The protein below binds the small molecule below.
Small molecule (SMILES): CC(=O)N[C@H]1[C@H](O[C@H]2[C@H](O)[C@@H](NC(C)=O)CO[C@@H]2CO)O[C@H](CO)[C@@H](O[C@@H]2O[C@H](CO)[C@@H](O)[C@H](O)[C@@H]2O)[C@@H]1O

Sequence of chain 1.L:
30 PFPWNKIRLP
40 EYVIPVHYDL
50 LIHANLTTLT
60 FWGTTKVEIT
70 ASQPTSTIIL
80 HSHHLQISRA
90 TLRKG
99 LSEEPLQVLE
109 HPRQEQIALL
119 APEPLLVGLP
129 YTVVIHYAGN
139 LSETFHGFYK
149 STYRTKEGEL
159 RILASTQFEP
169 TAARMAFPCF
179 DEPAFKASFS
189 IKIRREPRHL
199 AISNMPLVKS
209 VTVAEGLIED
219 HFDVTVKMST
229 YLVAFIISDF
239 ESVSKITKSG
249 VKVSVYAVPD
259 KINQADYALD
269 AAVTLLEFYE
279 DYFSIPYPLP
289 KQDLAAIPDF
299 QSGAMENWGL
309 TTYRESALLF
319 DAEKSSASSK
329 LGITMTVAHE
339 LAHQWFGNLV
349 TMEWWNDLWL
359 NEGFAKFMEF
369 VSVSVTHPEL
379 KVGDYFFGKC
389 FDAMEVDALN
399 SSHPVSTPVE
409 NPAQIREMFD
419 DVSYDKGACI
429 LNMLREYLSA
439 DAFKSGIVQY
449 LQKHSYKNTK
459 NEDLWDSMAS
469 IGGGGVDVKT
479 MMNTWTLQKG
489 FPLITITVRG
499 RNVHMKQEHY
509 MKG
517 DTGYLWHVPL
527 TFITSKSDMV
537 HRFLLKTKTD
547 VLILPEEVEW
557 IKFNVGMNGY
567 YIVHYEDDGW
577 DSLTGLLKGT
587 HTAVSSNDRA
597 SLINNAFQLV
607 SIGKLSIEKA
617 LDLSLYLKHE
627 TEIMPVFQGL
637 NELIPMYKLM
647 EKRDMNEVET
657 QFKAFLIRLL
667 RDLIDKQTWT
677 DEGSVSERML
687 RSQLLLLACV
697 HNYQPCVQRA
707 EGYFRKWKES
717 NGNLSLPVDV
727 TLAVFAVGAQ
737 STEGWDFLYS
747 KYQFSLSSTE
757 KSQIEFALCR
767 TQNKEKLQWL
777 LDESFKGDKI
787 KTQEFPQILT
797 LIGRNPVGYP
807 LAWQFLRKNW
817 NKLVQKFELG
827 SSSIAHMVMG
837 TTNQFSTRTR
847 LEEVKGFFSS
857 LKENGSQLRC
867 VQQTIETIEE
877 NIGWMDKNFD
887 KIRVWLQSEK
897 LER

Binding-site contacts:
Ligand atom C5 contacts residue THR56 of chain 1.L at 4.1 Å.
Ligand atom C4 contacts residue ASN54 of chain 1.L at 4.3 Å.
Ligand atom O5 contacts residue THR57 of chain 1.L at 4.1 Å.
Ligand atom C2 contacts residue ASN54 of chain 1.L at 2.5 Å.
Ligand atom O5 contacts residue ASN54 of chain 1.L at 2.5 Å (h-bond).
Ligand atom C7 contacts residue LEU215 of chain 1.L at 4.3 Å (hydrophobic).
Ligand atom C7 contacts residue ASN54 of chain 1.L at 3.2 Å.
Ligand atom O3 contacts residue GLU194 of chain 1.L at 3.7 Å.
Ligand atom N2 contacts residue GLU194 of chain 1.L at 3.2 Å (salt-bridge).
Ligand atom C7 contacts residue GLU194 of chain 1.L at 4.0 Å.
Ligand atom C8 contacts residue ARG193 of chain 1.L at 4.2 Å.
Ligand atom O7 contacts residue HIS52 of chain 1.L at 2.5 Å (h-bond).
Ligand atom C5 contacts residue ASN54 of chain 1.L at 3.7 Å.
Ligand atom O6 contacts residue THR57 of chain 1.L at 4.4 Å.
Ligand atom C1 contacts residue ASN54 of chain 1.L at 1.4 Å.
Ligand atom C2 contacts residue GLU194 of chain 1.L at 3.8 Å.
Ligand atom C1 contacts residue GLU194 of chain 1.L at 4.3 Å.
Ligand atom O6 contacts residue GLY214 of chain 1.L at 4.3 Å.
Ligand atom C8 contacts residue GLU194 of chain 1.L at 3.6 Å.
Ligand atom C3 contacts residue GLU194 of chain 1.L at 3.4 Å.
Ligand atom C1 contacts residue THR56 of chain 1.L at 4.3 Å.
Ligand atom C8 contacts residue LEU215 of chain 1.L at 3.4 Å (hydrophobic).
Ligand atom O5 contacts residue THR56 of chain 1.L at 4.2 Å.
Ligand atom N2 contacts residue ASN54 of chain 1.L at 2.8 Å (h-bond).
Ligand atom C6 contacts residue THR57 of chain 1.L at 4.4 Å.
Ligand atom C8 contacts residue HIS52 of chain 1.L at 3.7 Å.
Ligand atom O7 contacts residue ALA53 of chain 1.L at 3.7 Å.
Ligand atom C7 contacts residue HIS52 of chain 1.L at 3.4 Å.
Ligand atom O7 contacts residue ASN54 of chain 1.L at 2.9 Å (h-bond).
Ligand atom C3 contacts residue ASN54 of chain 1.L at 3.8 Å.